A small-molecule ligand and the protein it binds are described below.
Small molecule (SMILES): O=S1(=O)CC(c2ccc(O)cc2)=C(c2ccc(O)cc2)C1

Sequence of chain 1.A:
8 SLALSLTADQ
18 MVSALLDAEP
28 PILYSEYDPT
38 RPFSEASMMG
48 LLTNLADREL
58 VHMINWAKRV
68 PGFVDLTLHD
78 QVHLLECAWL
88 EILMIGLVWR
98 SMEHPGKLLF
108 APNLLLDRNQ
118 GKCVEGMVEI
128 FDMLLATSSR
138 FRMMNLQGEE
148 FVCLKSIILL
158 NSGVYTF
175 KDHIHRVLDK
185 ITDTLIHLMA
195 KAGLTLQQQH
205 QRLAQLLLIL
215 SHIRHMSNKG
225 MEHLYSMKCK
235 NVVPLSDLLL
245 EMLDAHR

Binding-site contacts:
Ligand atom S01 contacts residue 7EH1 of chain 1.E at 0.5 Å.
Ligand atom C12 contacts residue 7G51 of chain 1.G at 0.7 Å.
Ligand atom C08 contacts residue 7EH1 of chain 1.E at 0.6 Å.
Ligand atom C08 contacts residue 7G51 of chain 1.G at 1.4 Å.
Ligand atom O02 contacts residue 7G51 of chain 1.G at 0.8 Å.
Ligand atom C06 contacts residue 7EH1 of chain 1.E at 0.7 Å.
Ligand atom C03 contacts residue 7EH1 of chain 1.E at 0.7 Å.
Ligand atom O02 contacts residue 7EH1 of chain 1.E at 0.8 Å.
Ligand atom C01 contacts residue 7EH1 of chain 1.E at 0.7 Å.
Ligand atom C11 contacts residue 7G51 of chain 1.G at 0.6 Å.
Ligand atom C16 contacts residue 7EH1 of chain 1.E at 2.5 Å.
Ligand atom C07 contacts residue 7G51 of chain 1.G at 0.5 Å.
Ligand atom C02 contacts residue 7EH1 of chain 1.E at 0.6 Å.
Ligand atom O01 contacts residue HIS227 of chain 1.A at 2.5 Å (h-bond).
Ligand atom C16 contacts residue 7G51 of chain 1.G at 0.3 Å.
Ligand atom C11 contacts residue 7EH1 of chain 1.E at 1.2 Å.
Ligand atom O03 contacts residue 7EH1 of chain 1.E at 1.2 Å (h-bond).
Ligand atom C10 contacts residue 7G51 of chain 1.G at 0.8 Å.
Ligand atom O01 contacts residue ILE127 of chain 1.A at 3.0 Å.
Ligand atom C05 contacts residue 7G51 of chain 1.G at 1.0 Å.
Ligand atom C05 contacts residue 7EH1 of chain 1.E at 0.7 Å.
Ligand atom C09 contacts residue 7EH1 of chain 1.E at 0.7 Å.
Ligand atom C14 contacts residue 7G51 of chain 1.G at 0.5 Å.
Ligand atom C03 contacts residue 7G51 of chain 1.G at 1.5 Å.
Ligand atom C12 contacts residue 7EH1 of chain 1.E at 1.7 Å.
Ligand atom C06 contacts residue 7G51 of chain 1.G at 0.6 Å.
Ligand atom C09 contacts residue 7G51 of chain 1.G at 0.8 Å.
Ligand atom O03 contacts residue 7G51 of chain 1.G at 1.3 Å.
Ligand atom C15 contacts residue 7G51 of chain 1.G at 0.4 Å.
Ligand atom C13 contacts residue 7G51 of chain 1.G at 0.6 Å.
Ligand atom O01 contacts residue 7G51 of chain 1.G at 2.6 Å (h-bond).
Ligand atom C04 contacts residue 7EH1 of chain 1.E at 0.7 Å.
Ligand atom S01 contacts residue 7G51 of chain 1.G at 0.2 Å.
Ligand atom C02 contacts residue 7G51 of chain 1.G at 0.5 Å.
Ligand atom C01 contacts residue 7G51 of chain 1.G at 0.9 Å.
Ligand atom O04 contacts residue 7G51 of chain 1.G at 0.7 Å (h-bond).
Ligand atom C04 contacts residue 7G51 of chain 1.G at 1.0 Å.
Ligand atom O01 contacts residue 7EH1 of chain 1.E at 0.6 Å.
Ligand atom C10 contacts residue 7EH1 of chain 1.E at 1.0 Å.
Ligand atom C07 contacts residue 7EH1 of chain 1.E at 0.5 Å.